Sequence of chain 2.A:
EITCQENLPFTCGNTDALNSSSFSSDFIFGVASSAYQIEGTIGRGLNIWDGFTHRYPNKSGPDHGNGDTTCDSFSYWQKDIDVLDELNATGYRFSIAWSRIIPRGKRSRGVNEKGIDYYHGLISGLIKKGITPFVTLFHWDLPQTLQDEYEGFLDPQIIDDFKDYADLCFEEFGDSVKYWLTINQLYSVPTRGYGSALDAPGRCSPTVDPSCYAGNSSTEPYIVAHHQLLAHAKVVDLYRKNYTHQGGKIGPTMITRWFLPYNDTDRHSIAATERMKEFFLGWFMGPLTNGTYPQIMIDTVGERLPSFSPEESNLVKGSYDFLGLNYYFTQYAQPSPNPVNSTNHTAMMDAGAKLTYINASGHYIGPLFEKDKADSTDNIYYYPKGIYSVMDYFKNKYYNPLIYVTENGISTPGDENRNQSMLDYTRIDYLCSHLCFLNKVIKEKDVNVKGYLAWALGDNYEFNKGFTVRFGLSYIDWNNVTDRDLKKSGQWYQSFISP

Binding-site contacts:
Ligand atom C8 contacts residue ASN218 of chain 2.A at 4.5 Å.
Ligand atom O5 contacts residue ASN218 of chain 2.A at 2.4 Å (h-bond).
Ligand atom C1 contacts residue ASN218 of chain 2.A at 1.8 Å.
Ligand atom C7 contacts residue ASN218 of chain 2.A at 3.3 Å.
Ligand atom C8 contacts residue PRO208 of chain 2.A at 4.4 Å (hydrophobic).
Ligand atom C7 contacts residue SER207 of chain 2.A at 4.4 Å.
Ligand atom C5 contacts residue THR221 of chain 2.A at 3.8 Å.
Ligand atom C8 contacts residue THR345 of chain 2.A at 3.9 Å.
Ligand atom C2 contacts residue ASN218 of chain 2.A at 2.6 Å.
Ligand atom O7 contacts residue ASN218 of chain 2.A at 3.4 Å (h-bond).
Ligand atom C8 contacts residue ARG306 of chain 2.A at 4.0 Å.
Ligand atom C8 contacts residue SER207 of chain 2.A at 3.6 Å.
Ligand atom C4 contacts residue ASN218 of chain 2.A at 4.3 Å.
Ligand atom O5 contacts residue THR221 of chain 2.A at 3.5 Å.
Ligand atom C1 contacts residue THR221 of chain 2.A at 3.9 Å.
Ligand atom C6 contacts residue THR221 of chain 2.A at 3.9 Å.
Ligand atom C3 contacts residue ASN218 of chain 2.A at 3.8 Å.
Ligand atom N2 contacts residue ASN218 of chain 2.A at 2.9 Å (h-bond).
Ligand atom C5 contacts residue ASN218 of chain 2.A at 3.7 Å.
Ligand atom C8 contacts residue GLU305 of chain 2.A at 3.8 Å.

This small molecule binds to this protein.
Small molecule (SMILES): CC(=O)N[C@H]1[C@H](O[C@H]2[C@H](O)[C@@H](NC(C)=O)CO[C@@H]2CO)O[C@H](CO)[C@@H](O)[C@@H]1O